The small molecule below binds the protein below.
Small molecule (SMILES): CC(=O)N[C@H]1[C@H](O[C@H]2[C@H](O)[C@@H](NC(C)=O)CO[C@@H]2CO[C@@H]2O[C@@H](C)[C@@H](O)[C@@H](O)[C@@H]2O)O[C@H](CO)[C@@H](O)[C@@H]1O

Binding-site contacts:
Ligand atom O5 contacts residue ASN107 of chain 1.B at 2.4 Å (h-bond).
Ligand atom C2 contacts residue ASN107 of chain 1.B at 2.5 Å.
Ligand atom C1 contacts residue ASN107 of chain 1.B at 1.4 Å.
Ligand atom C7 contacts residue ASN107 of chain 1.B at 3.5 Å.
Ligand atom C7 contacts residue PHE142 of chain 1.B at 4.5 Å (hydrophobic).
Ligand atom N2 contacts residue PHE142 of chain 1.B at 4.4 Å.
Ligand atom C3 contacts residue ASN107 of chain 1.B at 3.8 Å.
Ligand atom C5 contacts residue ASN107 of chain 1.B at 3.6 Å.
Ligand atom C4 contacts residue ASN107 of chain 1.B at 4.3 Å.
Ligand atom C8 contacts residue THR144 of chain 1.B at 4.3 Å.
Ligand atom N2 contacts residue ASN107 of chain 1.B at 2.9 Å (h-bond).
Ligand atom O7 contacts residue PHE142 of chain 1.B at 4.0 Å.
Ligand atom O7 contacts residue ASN107 of chain 1.B at 3.4 Å (h-bond).

Sequence of chain 1.B:
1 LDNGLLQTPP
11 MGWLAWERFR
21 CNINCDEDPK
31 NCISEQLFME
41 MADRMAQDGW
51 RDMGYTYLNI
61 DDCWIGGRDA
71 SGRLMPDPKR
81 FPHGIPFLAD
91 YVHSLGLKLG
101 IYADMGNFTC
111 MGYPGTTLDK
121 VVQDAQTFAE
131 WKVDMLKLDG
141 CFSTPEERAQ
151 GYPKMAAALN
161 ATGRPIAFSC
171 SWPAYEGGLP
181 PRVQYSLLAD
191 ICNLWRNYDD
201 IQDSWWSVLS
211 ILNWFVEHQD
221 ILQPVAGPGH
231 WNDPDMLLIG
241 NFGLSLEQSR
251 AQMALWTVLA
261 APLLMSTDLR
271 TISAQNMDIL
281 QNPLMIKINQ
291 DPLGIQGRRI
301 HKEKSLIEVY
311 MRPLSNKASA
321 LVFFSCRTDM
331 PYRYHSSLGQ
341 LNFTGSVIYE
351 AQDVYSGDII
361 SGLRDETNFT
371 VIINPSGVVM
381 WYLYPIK